Sequence of chain 1.A:
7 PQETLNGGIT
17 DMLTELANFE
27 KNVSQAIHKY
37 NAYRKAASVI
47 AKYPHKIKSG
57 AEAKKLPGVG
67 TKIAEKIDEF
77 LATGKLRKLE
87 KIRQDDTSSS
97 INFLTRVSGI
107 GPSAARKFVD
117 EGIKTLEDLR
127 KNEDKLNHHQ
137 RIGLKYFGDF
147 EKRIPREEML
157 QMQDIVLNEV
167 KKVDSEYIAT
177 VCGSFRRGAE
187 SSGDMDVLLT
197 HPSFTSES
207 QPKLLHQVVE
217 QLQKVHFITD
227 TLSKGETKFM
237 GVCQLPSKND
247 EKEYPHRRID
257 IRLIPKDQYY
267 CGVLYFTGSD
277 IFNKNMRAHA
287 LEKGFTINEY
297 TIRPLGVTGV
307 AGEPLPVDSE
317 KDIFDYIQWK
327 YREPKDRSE

Binding-site contacts:
Ligand atom P contacts residue LYS68 of chain 1.A at 3.5 Å.
Ligand atom OP1 contacts residue ILE69 of chain 1.A at 2.9 Å (h-bond).
Ligand atom OP1 contacts residue LYS68 of chain 1.A at 3.6 Å (salt-bridge).
Ligand atom OP1 contacts residue THR67 of chain 1.A at 3.8 Å.
Ligand atom OP3 contacts residue LYS35 of chain 1.A at 2.7 Å (salt-bridge).
Ligand atom P contacts residue NA1 of chain 1.F at 3.7 Å.
Ligand atom OP2 contacts residue THR67 of chain 1.A at 3.7 Å.
Ligand atom C4' contacts residue GLY64 of chain 1.A at 3.3 Å.
Ligand atom OP2 contacts residue LYS68 of chain 1.A at 3.1 Å (salt-bridge).
Ligand atom O5' contacts residue LYS35 of chain 1.A at 3.9 Å.
Ligand atom P contacts residue GLY64 of chain 1.A at 3.9 Å.
Ligand atom O5' contacts residue GLY66 of chain 1.A at 3.5 Å (h-bond).
Ligand atom P contacts residue LYS68 of chain 1.A at 3.8 Å.
Ligand atom OP1 contacts residue LEU62 of chain 1.A at 3.8 Å.
Ligand atom P contacts residue LYS35 of chain 1.A at 3.6 Å.
Ligand atom O3' contacts residue GLY64 of chain 1.A at 3.5 Å.
Ligand atom OP2 contacts residue GLY66 of chain 1.A at 3.9 Å.
Ligand atom C5' contacts residue TYR39 of chain 1.A at 3.4 Å (hydrophobic).
Ligand atom OP2 contacts residue LYS68 of chain 1.A at 3.0 Å (salt-bridge).
Ligand atom C5' contacts residue GLY66 of chain 1.A at 3.5 Å.
Ligand atom OP1 contacts residue VAL65 of chain 1.A at 3.5 Å (h-bond).
Ligand atom OP1 contacts residue GLY66 of chain 1.A at 2.9 Å (h-bond).
Ligand atom P contacts residue GLY66 of chain 1.A at 3.7 Å.
Ligand atom OP1 contacts residue GLY64 of chain 1.A at 2.9 Å (h-bond).
Ligand atom OP1 contacts residue LYS35 of chain 1.A at 3.8 Å.
Ligand atom O3' contacts residue LYS68 of chain 1.A at 3.9 Å.
Ligand atom OP2 contacts residue NA1 of chain 1.F at 3.8 Å.
Ligand atom O4' contacts residue ALA38 of chain 1.A at 3.8 Å.
Ligand atom OP1 contacts residue NA1 of chain 1.F at 2.7 Å (h-bond).
Ligand atom P contacts residue ILE69 of chain 1.A at 3.9 Å.
Ligand atom C3' contacts residue GLY66 of chain 1.A at 3.8 Å.
Ligand atom O3' contacts residue ILE69 of chain 1.A at 3.6 Å.
Ligand atom C5' contacts residue GLY64 of chain 1.A at 3.2 Å.
Ligand atom OP1 contacts residue PRO63 of chain 1.A at 3.8 Å.
Ligand atom C8 contacts residue LYS35 of chain 1.A at 3.7 Å.
Ligand atom N3 contacts residue ALA38 of chain 1.A at 3.7 Å.
Ligand atom N7 contacts residue LYS35 of chain 1.A at 3.8 Å.
Ligand atom O3' contacts residue VAL65 of chain 1.A at 3.9 Å.
Ligand atom OP1 contacts residue LYS68 of chain 1.A at 2.8 Å (salt-bridge).
Ligand atom C3' contacts residue LYS68 of chain 1.A at 3.7 Å.

A small-molecule ligand and the protein it binds are described below.
Small molecule (SMILES): Cc1cn([C@H]2C[C@H](O[P](=O)(O)OC[C@H]3O[C@@H](n4ccc(N)nc4=O)C[C@@H]3O[P](=O)(O)OC[C@H]3O[C@@H](n4cnc5c(=O)nc(N)[nH]c54)C[C@@H]3O[P](=O)(O)OC[C@H]3O[C@@H](n4cnc5c(=O)nc(N)[nH]c54)C[C@@H]3O)[C@@H](CO[P](=O)(O)O[C@H]3C[C@H](n4cnc5c(=O)nc(N)[nH]c54)O[C@@H]3COP(=O)(O)O)O2)c(=O)[nH]c1=O